Sequence of chain 1.A:
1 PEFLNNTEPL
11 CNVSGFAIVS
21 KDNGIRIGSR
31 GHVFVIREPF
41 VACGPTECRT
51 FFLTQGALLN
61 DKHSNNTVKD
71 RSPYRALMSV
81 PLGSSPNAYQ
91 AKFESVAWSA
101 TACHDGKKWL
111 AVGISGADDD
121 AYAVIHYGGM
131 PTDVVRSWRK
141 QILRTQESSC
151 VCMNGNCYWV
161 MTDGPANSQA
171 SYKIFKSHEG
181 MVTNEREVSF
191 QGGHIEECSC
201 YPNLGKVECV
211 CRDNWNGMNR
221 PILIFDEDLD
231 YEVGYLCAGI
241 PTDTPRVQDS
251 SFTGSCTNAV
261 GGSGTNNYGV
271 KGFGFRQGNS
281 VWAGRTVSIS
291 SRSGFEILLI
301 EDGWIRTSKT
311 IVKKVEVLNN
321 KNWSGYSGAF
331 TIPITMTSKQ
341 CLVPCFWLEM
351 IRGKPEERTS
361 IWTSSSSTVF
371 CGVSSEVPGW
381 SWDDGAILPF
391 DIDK

A protein and the small-molecule ligand that binds it are described below.
Small molecule (SMILES): CC(=O)N[C@H]1[C@H](O[C@H]2[C@H](O)[C@@H](NC(C)=O)CO[C@@H]2CO)O[C@H](CO)[C@@H](O[C@@H]2O[C@H](CO)[C@@H](O)[C@H](O)[C@@H]2O)[C@@H]1O

Binding-site contacts:
Ligand atom O7 contacts residue ASN65 of chain 1.A at 3.1 Å (h-bond).
Ligand atom C8 contacts residue ILE392 of chain 1.A at 3.8 Å (hydrophobic).
Ligand atom C8 contacts residue ILE361 of chain 1.A at 3.7 Å (hydrophobic).
Ligand atom C3 contacts residue ASN65 of chain 1.A at 3.7 Å.
Ligand atom C8 contacts residue ASN65 of chain 1.A at 4.3 Å.
Ligand atom N2 contacts residue ASN65 of chain 1.A at 2.8 Å (h-bond).
Ligand atom O5 contacts residue THR67 of chain 1.A at 3.9 Å.
Ligand atom C7 contacts residue ILE361 of chain 1.A at 4.1 Å (hydrophobic).
Ligand atom C2 contacts residue ASN65 of chain 1.A at 2.3 Å.
Ligand atom C7 contacts residue ASN65 of chain 1.A at 3.1 Å.
Ligand atom C4 contacts residue ASN65 of chain 1.A at 4.2 Å.
Ligand atom C5 contacts residue ASN65 of chain 1.A at 3.6 Å.
Ligand atom O7 contacts residue LYS62 of chain 1.A at 3.9 Å.
Ligand atom C7 contacts residue LYS62 of chain 1.A at 4.5 Å.
Ligand atom N2 contacts residue ILE361 of chain 1.A at 4.0 Å.
Ligand atom O5 contacts residue ASN65 of chain 1.A at 2.4 Å (h-bond).
Ligand atom C8 contacts residue LYS62 of chain 1.A at 4.2 Å.
Ligand atom C1 contacts residue ASN65 of chain 1.A at 1.4 Å.